Binding-site contacts:
Ligand atom N2 contacts residue ARG278 of chain 1.H at 4.3 Å.
Ligand atom C7 contacts residue ARG278 of chain 1.H at 3.5 Å.
Ligand atom O4 contacts residue LYS62 of chain 1.F at 4.4 Å.
Ligand atom O6 contacts residue ARG162 of chain 1.E at 3.9 Å.
Ligand atom C4 contacts residue ASN167 of chain 1.E at 4.2 Å.
Ligand atom C8 contacts residue ARG278 of chain 1.H at 3.2 Å.
Ligand atom O7 contacts residue ARG278 of chain 1.H at 3.7 Å.
Ligand atom N2 contacts residue ASN167 of chain 1.E at 2.9 Å (h-bond).
Ligand atom O5 contacts residue ASN167 of chain 1.E at 2.4 Å (h-bond).
Ligand atom C5 contacts residue ASN167 of chain 1.E at 3.7 Å.
Ligand atom C7 contacts residue ASN167 of chain 1.E at 4.0 Å.
Ligand atom C1 contacts residue ASN167 of chain 1.E at 1.4 Å.
Ligand atom O4 contacts residue GLY63 of chain 1.F at 4.5 Å.
Ligand atom C6 contacts residue ARG162 of chain 1.E at 3.6 Å.
Ligand atom C5 contacts residue ARG162 of chain 1.E at 3.8 Å.
Ligand atom C3 contacts residue ASN167 of chain 1.E at 3.8 Å.
Ligand atom O5 contacts residue ARG162 of chain 1.E at 2.8 Å (salt-bridge).
Ligand atom C2 contacts residue ASN167 of chain 1.E at 2.5 Å.
Ligand atom C1 contacts residue ARG162 of chain 1.E at 3.6 Å.

Sequence of chain 1.F:
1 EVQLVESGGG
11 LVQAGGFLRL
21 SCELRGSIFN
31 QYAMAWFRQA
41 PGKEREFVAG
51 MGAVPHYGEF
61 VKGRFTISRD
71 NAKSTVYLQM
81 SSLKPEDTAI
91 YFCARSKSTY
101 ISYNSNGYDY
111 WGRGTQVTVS

Sequence of chain 1.E:
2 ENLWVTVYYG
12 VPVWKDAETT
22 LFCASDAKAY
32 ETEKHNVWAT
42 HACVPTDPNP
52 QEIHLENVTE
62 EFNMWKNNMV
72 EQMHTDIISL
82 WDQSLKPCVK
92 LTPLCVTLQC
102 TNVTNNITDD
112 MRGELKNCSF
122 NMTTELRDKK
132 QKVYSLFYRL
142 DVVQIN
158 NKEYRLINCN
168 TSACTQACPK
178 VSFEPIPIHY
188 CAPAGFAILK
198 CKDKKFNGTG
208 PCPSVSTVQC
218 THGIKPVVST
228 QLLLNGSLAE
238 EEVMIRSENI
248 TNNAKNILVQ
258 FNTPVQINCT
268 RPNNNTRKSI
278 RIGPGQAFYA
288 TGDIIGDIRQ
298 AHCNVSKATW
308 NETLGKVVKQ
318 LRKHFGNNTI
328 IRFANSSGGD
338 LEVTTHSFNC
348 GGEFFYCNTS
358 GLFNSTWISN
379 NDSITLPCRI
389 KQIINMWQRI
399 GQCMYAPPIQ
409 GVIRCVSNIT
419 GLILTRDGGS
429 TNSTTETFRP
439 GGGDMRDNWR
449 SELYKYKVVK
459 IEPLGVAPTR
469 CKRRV

A small-molecule ligand and the protein it binds are described below.
Small molecule (SMILES): CC(=O)N[C@H]1[C@H](O[C@H]2[C@H](O)[C@@H](NC(C)=O)CO[C@@H]2CO)O[C@H](CO)[C@@H](O[C@@H]2O[C@H](CO)[C@@H](O)[C@H](O)[C@@H]2O)[C@@H]1O

Sequence of chain 1.H:
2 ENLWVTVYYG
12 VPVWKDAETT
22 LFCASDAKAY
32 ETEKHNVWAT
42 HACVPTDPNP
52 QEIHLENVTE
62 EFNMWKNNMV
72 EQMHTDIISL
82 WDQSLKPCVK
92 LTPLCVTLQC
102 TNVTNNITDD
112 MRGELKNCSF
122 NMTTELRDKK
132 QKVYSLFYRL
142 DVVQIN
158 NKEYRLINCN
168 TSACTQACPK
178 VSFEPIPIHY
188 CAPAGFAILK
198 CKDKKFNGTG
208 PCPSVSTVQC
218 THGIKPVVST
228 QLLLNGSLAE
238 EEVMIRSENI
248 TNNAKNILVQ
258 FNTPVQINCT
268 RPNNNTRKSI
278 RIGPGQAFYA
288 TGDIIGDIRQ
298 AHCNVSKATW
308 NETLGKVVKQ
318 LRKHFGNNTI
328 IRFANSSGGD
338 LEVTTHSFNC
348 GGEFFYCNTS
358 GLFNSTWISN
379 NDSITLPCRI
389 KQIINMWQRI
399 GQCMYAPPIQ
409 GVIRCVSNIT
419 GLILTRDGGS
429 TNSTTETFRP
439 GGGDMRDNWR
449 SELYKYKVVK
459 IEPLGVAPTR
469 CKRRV